Binding-site contacts:
Ligand atom C2 contacts residue ASN114 of chain 1.G at 2.5 Å.
Ligand atom N2 contacts residue ASN114 of chain 1.G at 3.1 Å (h-bond).
Ligand atom C5 contacts residue ASN114 of chain 1.G at 3.6 Å.
Ligand atom C7 contacts residue ASN114 of chain 1.G at 4.2 Å.
Ligand atom C1 contacts residue ASN114 of chain 1.G at 1.4 Å.
Ligand atom C7 contacts residue ASP113 of chain 1.G at 4.5 Å.
Ligand atom C3 contacts residue ASN114 of chain 1.G at 3.8 Å.
Ligand atom C8 contacts residue ASP113 of chain 1.G at 3.7 Å.
Ligand atom O5 contacts residue ASN114 of chain 1.G at 2.2 Å (h-bond).
Ligand atom C4 contacts residue ASN114 of chain 1.G at 4.2 Å.

A small-molecule ligand and the protein it binds are described below.
Small molecule (SMILES): CC(=O)N[C@@H]1[C@@H](O)[C@H](O)[C@@H](CO)O[C@H]1O

Sequence of chain 1.G:
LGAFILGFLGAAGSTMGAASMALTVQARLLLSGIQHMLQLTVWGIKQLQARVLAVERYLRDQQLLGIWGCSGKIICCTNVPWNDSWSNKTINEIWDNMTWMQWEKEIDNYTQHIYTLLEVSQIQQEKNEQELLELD